This small molecule binds to this protein.
Small molecule (SMILES): OC[C@H](O)[C@@H](O)CO

Sequence of chain 1.B:
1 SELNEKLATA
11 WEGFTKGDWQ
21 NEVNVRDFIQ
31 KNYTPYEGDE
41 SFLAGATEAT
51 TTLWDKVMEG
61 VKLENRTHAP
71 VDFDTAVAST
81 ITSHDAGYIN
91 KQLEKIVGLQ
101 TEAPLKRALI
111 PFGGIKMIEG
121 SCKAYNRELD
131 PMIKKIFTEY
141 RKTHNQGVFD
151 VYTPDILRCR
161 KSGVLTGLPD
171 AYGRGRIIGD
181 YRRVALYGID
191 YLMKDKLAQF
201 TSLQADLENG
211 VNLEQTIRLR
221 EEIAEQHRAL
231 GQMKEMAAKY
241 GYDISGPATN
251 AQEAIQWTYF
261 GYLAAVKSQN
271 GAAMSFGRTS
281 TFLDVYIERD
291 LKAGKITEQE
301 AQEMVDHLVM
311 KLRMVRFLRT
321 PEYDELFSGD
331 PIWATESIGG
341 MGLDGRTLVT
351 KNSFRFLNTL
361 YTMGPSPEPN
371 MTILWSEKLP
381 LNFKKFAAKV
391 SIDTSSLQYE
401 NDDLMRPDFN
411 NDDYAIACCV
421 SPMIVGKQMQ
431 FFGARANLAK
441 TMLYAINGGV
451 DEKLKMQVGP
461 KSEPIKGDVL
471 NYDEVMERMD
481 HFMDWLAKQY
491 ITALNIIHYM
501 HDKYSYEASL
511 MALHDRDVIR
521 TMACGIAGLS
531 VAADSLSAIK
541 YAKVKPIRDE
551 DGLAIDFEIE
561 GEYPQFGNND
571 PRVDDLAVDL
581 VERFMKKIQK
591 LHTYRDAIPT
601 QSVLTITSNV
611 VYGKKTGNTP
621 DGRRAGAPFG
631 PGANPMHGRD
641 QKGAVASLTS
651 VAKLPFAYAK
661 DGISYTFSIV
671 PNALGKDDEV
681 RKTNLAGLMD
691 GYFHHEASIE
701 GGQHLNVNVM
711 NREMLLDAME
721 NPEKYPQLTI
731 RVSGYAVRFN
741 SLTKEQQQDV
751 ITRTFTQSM

Binding-site contacts:
Ligand atom O2 contacts residue ASP324 of chain 1.B at 3.8 Å.
Ligand atom O4 contacts residue SER741 of chain 1.B at 2.7 Å (h-bond).
Ligand atom O4 contacts residue HIS68 of chain 1.B at 3.6 Å.
Ligand atom O1 contacts residue PRO70 of chain 1.B at 3.0 Å.
Ligand atom C2 contacts residue ASP324 of chain 1.B at 4.1 Å.
Ligand atom O3 contacts residue ASP324 of chain 1.B at 2.3 Å (salt-bridge).
Ligand atom C1 contacts residue ARG107 of chain 1.B at 4.3 Å.
Ligand atom C2 contacts residue HIS68 of chain 1.B at 3.8 Å.
Ligand atom C3 contacts residue ASP324 of chain 1.B at 3.5 Å.
Ligand atom C2 contacts residue ASP330 of chain 1.B at 4.2 Å.
Ligand atom O1 contacts residue TYR125 of chain 1.B at 3.3 Å (h-bond).
Ligand atom O3 contacts residue HIS68 of chain 1.B at 3.4 Å (h-bond).
Ligand atom O1 contacts residue HIS68 of chain 1.B at 4.0 Å.
Ligand atom C4 contacts residue ASP330 of chain 1.B at 3.5 Å.
Ligand atom C2 contacts residue TYR125 of chain 1.B at 4.2 Å (hydrophobic).
Ligand atom O1 contacts residue ARG107 of chain 1.B at 4.0 Å.
Ligand atom O1 contacts residue ALA69 of chain 1.B at 3.5 Å.
Ligand atom C3 contacts residue HIS68 of chain 1.B at 3.5 Å.
Ligand atom O3 contacts residue ASP330 of chain 1.B at 3.9 Å.
Ligand atom C1 contacts residue TYR125 of chain 1.B at 4.2 Å (hydrophobic).
Ligand atom C3 contacts residue ASP330 of chain 1.B at 4.4 Å.
Ligand atom C1 contacts residue HIS68 of chain 1.B at 3.4 Å.
Ligand atom C1 contacts residue PRO70 of chain 1.B at 4.0 Å (hydrophobic).
Ligand atom C4 contacts residue SER741 of chain 1.B at 4.1 Å.
Ligand atom O2 contacts residue HIS68 of chain 1.B at 3.5 Å (h-bond).
Ligand atom O4 contacts residue ASP330 of chain 1.B at 3.8 Å.
Ligand atom O4 contacts residue GLY329 of chain 1.B at 4.2 Å.
Ligand atom O3 contacts residue SER741 of chain 1.B at 4.4 Å.
Ligand atom O2 contacts residue TYR125 of chain 1.B at 3.3 Å (h-bond).
Ligand atom C4 contacts residue HIS68 of chain 1.B at 4.2 Å.
Ligand atom C1 contacts residue ASP330 of chain 1.B at 4.4 Å.
Ligand atom C1 contacts residue ALA69 of chain 1.B at 3.6 Å (hydrophobic).